The protein below binds the small molecule below.
Small molecule (SMILES): Nc1nc2c(ncn2[C@@H]2O[C@H](CO[P](=O)(O)O[P](=O)(O)NP(=O)(O)O)[C@@H](O)[C@H]2O)c(=O)[nH]1

Binding-site contacts:
Ligand atom O2G contacts residue LYS20 of chain 1.F at 3.3 Å (salt-bridge).
Ligand atom C8 contacts residue GLY19 of chain 1.F at 3.1 Å.
Ligand atom N7 contacts residue ASN120 of chain 1.F at 2.9 Å (h-bond).
Ligand atom O6 contacts residue ASN120 of chain 1.F at 2.5 Å (h-bond).
Ligand atom C5 contacts residue ASN120 of chain 1.F at 3.2 Å.
Ligand atom O6 contacts residue ALA150 of chain 1.F at 2.8 Å (h-bond).
Ligand atom O1B contacts residue MG1 of chain 1.L at 3.3 Å.
Ligand atom O3A contacts residue GLY19 of chain 1.F at 3.2 Å (h-bond).
Ligand atom O3' contacts residue ASP34 of chain 1.F at 2.6 Å (salt-bridge).
Ligand atom PB contacts residue MG1 of chain 1.L at 2.8 Å.
Ligand atom O2A contacts residue LYS20 of chain 1.F at 3.0 Å (salt-bridge).
Ligand atom C3' contacts residue ASP34 of chain 1.F at 3.0 Å.
Ligand atom O2B contacts residue SER21 of chain 1.F at 2.4 Å (h-bond).
Ligand atom O3G contacts residue MG1 of chain 1.L at 2.4 Å.
Ligand atom O2A contacts residue SER21 of chain 1.F at 3.1 Å (h-bond).
Ligand atom C6 contacts residue ASN120 of chain 1.F at 3.0 Å.
Ligand atom O3G contacts residue THR39 of chain 1.F at 2.4 Å (h-bond).
Ligand atom O2A contacts residue ALA22 of chain 1.F at 3.1 Å (h-bond).
Ligand atom N2 contacts residue ASP123 of chain 1.F at 3.3 Å (salt-bridge).
Ligand atom N9 contacts residue LYS121 of chain 1.F at 3.4 Å (salt-bridge).
Ligand atom N7 contacts residue GLY19 of chain 1.F at 3.3 Å.
Ligand atom PG contacts residue GLN65 of chain 1.F at 3.3 Å.
Ligand atom O4' contacts residue LYS121 of chain 1.F at 3.3 Å (salt-bridge).
Ligand atom N3B contacts residue GLY17 of chain 1.F at 3.0 Å (h-bond).
Ligand atom O1G contacts residue PRO38 of chain 1.F at 3.0 Å.
Ligand atom O1A contacts residue MG1 of chain 1.L at 3.3 Å.
Ligand atom O1A contacts residue SER21 of chain 1.F at 3.0 Å (h-bond).
Ligand atom O2G contacts residue ALA63 of chain 1.F at 3.4 Å.
Ligand atom PB contacts residue LYS20 of chain 1.F at 3.2 Å.
Ligand atom C2' contacts residue ASP34 of chain 1.F at 3.4 Å.
Ligand atom O2A contacts residue GLY19 of chain 1.F at 2.7 Å.
Ligand atom O2G contacts residue GLN65 of chain 1.F at 3.0 Å (h-bond).
Ligand atom O2B contacts residue THR39 of chain 1.F at 3.0 Å (h-bond).
Ligand atom O2' contacts residue ASP34 of chain 1.F at 3.0 Å (salt-bridge).
Ligand atom O1G contacts residue THR39 of chain 1.F at 3.3 Å (h-bond).
Ligand atom O1B contacts residue LYS20 of chain 1.F at 2.0 Å (salt-bridge).
Ligand atom O1G contacts residue GLN65 of chain 1.F at 2.4 Å (h-bond).
Ligand atom O2B contacts residue MG1 of chain 1.L at 1.6 Å.
Ligand atom O2G contacts residue GLY64 of chain 1.F at 2.3 Å (h-bond).
Ligand atom C1' contacts residue LYS121 of chain 1.F at 3.4 Å.

Sequence of chain 1.F:
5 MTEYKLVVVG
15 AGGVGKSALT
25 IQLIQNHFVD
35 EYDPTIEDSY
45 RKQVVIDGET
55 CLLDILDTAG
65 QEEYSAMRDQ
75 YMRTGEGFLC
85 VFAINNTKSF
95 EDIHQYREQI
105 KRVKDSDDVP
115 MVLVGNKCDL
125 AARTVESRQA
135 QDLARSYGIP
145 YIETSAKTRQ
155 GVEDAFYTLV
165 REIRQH